Sequence of chain 1.A:
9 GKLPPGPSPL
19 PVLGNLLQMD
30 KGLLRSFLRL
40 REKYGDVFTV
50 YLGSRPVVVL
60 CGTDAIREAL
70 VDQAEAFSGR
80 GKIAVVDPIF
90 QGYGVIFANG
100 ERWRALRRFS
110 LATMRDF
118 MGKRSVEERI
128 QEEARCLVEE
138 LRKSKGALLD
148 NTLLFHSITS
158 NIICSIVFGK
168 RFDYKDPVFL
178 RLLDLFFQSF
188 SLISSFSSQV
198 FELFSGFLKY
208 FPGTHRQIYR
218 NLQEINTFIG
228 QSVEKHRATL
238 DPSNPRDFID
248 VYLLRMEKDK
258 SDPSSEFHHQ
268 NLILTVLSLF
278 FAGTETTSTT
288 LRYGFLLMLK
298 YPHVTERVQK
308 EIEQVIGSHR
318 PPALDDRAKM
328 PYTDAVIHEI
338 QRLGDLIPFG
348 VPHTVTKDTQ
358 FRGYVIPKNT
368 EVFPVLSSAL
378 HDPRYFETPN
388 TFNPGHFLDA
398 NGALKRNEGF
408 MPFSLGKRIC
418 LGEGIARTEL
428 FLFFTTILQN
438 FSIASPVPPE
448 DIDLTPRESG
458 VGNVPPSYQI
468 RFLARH

Binding-site contacts:
Ligand atom CAI contacts residue VAL458 of chain 1.A at 4.0 Å (hydrophobic).
Ligand atom CAH contacts residue PRO349 of chain 1.A at 3.8 Å (hydrophobic).
Ligand atom OAE contacts residue VAL458 of chain 1.A at 3.6 Å.
Ligand atom CAM contacts residue ALA279 of chain 1.A at 3.3 Å (hydrophobic).
Ligand atom CAT contacts residue PHE187 of chain 1.A at 3.8 Å (hydrophobic).
Ligand atom CAH contacts residue VAL458 of chain 1.A at 3.8 Å (hydrophobic).
Ligand atom CLAG contacts residue ILE190 of chain 1.A at 3.8 Å.
Ligand atom CAT contacts residue THR283 of chain 1.A at 3.9 Å.
Ligand atom CAX contacts residue PHE187 of chain 1.A at 3.9 Å (hydrophobic).
Ligand atom CAB contacts residue PHE187 of chain 1.A at 3.5 Å (hydrophobic).
Ligand atom CAC contacts residue GLU282 of chain 1.A at 3.5 Å.
Ligand atom NAD contacts residue HEM1 of chain 1.B at 2.1 Å.
Ligand atom OAR contacts residue PHE278 of chain 1.A at 3.5 Å (h-bond).
Ligand atom CAJ contacts residue 06X1 of chain 1.E at 3.5 Å.
Ligand atom CAC contacts residue THR283 of chain 1.A at 3.5 Å.
Ligand atom OAQ contacts residue PHE187 of chain 1.A at 3.4 Å.
Ligand atom OAR contacts residue ALA279 of chain 1.A at 3.0 Å (h-bond).
Ligand atom CAC contacts residue PHE187 of chain 1.A at 3.8 Å (hydrophobic).
Ligand atom NAP contacts residue THR283 of chain 1.A at 3.4 Å (h-bond).
Ligand atom CAN contacts residue THR283 of chain 1.A at 3.2 Å.
Ligand atom CAO contacts residue ALA279 of chain 1.A at 3.4 Å (hydrophobic).
Ligand atom CAL contacts residue PHE96 of chain 1.A at 4.0 Å (hydrophobic).
Ligand atom CAJ contacts residue ILE82 of chain 1.A at 3.6 Å (hydrophobic).
Ligand atom OAE contacts residue ILE190 of chain 1.A at 4.1 Å.
Ligand atom CAW contacts residue PHE278 of chain 1.A at 4.1 Å (hydrophobic).
Ligand atom CAO contacts residue PHE278 of chain 1.A at 3.5 Å (hydrophobic).
Ligand atom NAD contacts residue ALA279 of chain 1.A at 3.2 Å (h-bond).
Ligand atom CAA contacts residue ILE82 of chain 1.A at 3.8 Å (hydrophobic).
Ligand atom CAI contacts residue VAL348 of chain 1.A at 4.0 Å (hydrophobic).
Ligand atom CAM contacts residue THR283 of chain 1.A at 3.3 Å.
Ligand atom OAF contacts residue ILE95 of chain 1.A at 3.4 Å.
Ligand atom CAM contacts residue HEM1 of chain 1.B at 3.1 Å.
Ligand atom CLAG contacts residue ILE82 of chain 1.A at 4.0 Å.
Ligand atom CAO contacts residue ILE95 of chain 1.A at 4.1 Å (hydrophobic).
Ligand atom CAB contacts residue SER191 of chain 1.A at 4.1 Å.
Ligand atom CAI contacts residue GLY347 of chain 1.A at 3.8 Å.
Ligand atom CAN contacts residue ALA279 of chain 1.A at 3.5 Å (hydrophobic).
Ligand atom OAR contacts residue THR283 of chain 1.A at 3.9 Å.
Ligand atom CAU contacts residue PHE187 of chain 1.A at 3.8 Å (hydrophobic).
Ligand atom CAA contacts residue VAL348 of chain 1.A at 3.6 Å (hydrophobic).

The small molecule below binds the protein below.
Small molecule (SMILES): CCOC(=O)C1=C(COCCN)NC(C)=C(C(=O)OC)C1c1ccccc1Cl